Sequence of chain 1.G:
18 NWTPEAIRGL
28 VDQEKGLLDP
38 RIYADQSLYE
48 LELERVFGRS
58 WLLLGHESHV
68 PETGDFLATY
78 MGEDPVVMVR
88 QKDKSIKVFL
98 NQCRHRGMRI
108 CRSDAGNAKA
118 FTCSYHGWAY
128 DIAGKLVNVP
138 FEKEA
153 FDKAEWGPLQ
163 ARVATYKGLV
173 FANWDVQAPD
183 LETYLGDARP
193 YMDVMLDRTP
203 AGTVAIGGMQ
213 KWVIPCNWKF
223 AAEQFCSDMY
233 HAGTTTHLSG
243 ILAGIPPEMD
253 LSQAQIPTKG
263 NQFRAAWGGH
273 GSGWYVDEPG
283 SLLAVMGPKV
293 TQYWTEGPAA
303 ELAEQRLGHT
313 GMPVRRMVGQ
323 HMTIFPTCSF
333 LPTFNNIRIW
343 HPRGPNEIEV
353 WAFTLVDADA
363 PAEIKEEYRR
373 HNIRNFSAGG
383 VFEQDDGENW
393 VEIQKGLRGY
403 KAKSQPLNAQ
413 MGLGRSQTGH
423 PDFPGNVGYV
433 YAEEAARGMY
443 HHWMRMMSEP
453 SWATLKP

Binding-site contacts:
Ligand atom C16 contacts residue LEU333 of chain 1.G at 4.2 Å (hydrophobic).
Ligand atom C15 contacts residue MET231 of chain 1.G at 3.5 Å (hydrophobic).
Ligand atom C12 contacts residue ALA234 of chain 1.G at 3.9 Å (hydrophobic).
Ligand atom C2 contacts residue LEU333 of chain 1.G at 4.0 Å (hydrophobic).
Ligand atom C12 contacts residue PHE384 of chain 1.G at 4.3 Å (hydrophobic).
Ligand atom C3 contacts residue HIS233 of chain 1.G at 4.1 Å.
Ligand atom C3 contacts residue PHE227 of chain 1.G at 4.3 Å (hydrophobic).
Ligand atom C6 contacts residue GLN226 of chain 1.G at 3.2 Å.
Ligand atom C13 contacts residue PHE336 of chain 1.G at 3.9 Å (hydrophobic).
Ligand atom C5 contacts residue HIS233 of chain 1.G at 3.7 Å.
Ligand atom C5 contacts residue PHE227 of chain 1.G at 3.6 Å (hydrophobic).
Ligand atom C3 contacts residue GLN226 of chain 1.G at 4.4 Å.
Ligand atom C12 contacts residue PHE336 of chain 1.G at 4.3 Å (hydrophobic).
Ligand atom C1 contacts residue MET231 of chain 1.G at 4.4 Å (hydrophobic).
Ligand atom C4 contacts residue GLN226 of chain 1.G at 3.4 Å.
Ligand atom C17 contacts residue ALA234 of chain 1.G at 3.7 Å (hydrophobic).
Ligand atom C6 contacts residue ASP230 of chain 1.G at 3.1 Å.
Ligand atom C14 contacts residue MET231 of chain 1.G at 3.7 Å (hydrophobic).
Ligand atom C4 contacts residue LEU333 of chain 1.G at 4.0 Å (hydrophobic).
Ligand atom C6 contacts residue HIS233 of chain 1.G at 3.4 Å.
Ligand atom C6 contacts residue HIS323 of chain 1.G at 3.5 Å.
Ligand atom C2 contacts residue HIS233 of chain 1.G at 3.8 Å.
Ligand atom C2 contacts residue HIS323 of chain 1.G at 4.3 Å.
Ligand atom C14 contacts residue GLY321 of chain 1.G at 3.4 Å.
Ligand atom C14 contacts residue PHE336 of chain 1.G at 4.0 Å (hydrophobic).
Ligand atom C1 contacts residue HIS323 of chain 1.G at 3.6 Å.
Ligand atom C6 contacts residue PHE227 of chain 1.G at 4.2 Å (hydrophobic).
Ligand atom C1 contacts residue ASP230 of chain 1.G at 3.6 Å.
Ligand atom C1 contacts residue HIS233 of chain 1.G at 3.5 Å.
Ligand atom C15 contacts residue PHE336 of chain 1.G at 4.4 Å (hydrophobic).
Ligand atom C4 contacts residue HIS233 of chain 1.G at 4.0 Å.
Ligand atom C16 contacts residue ALA234 of chain 1.G at 3.9 Å (hydrophobic).
Ligand atom C13 contacts residue ALA234 of chain 1.G at 4.3 Å (hydrophobic).
Ligand atom C5 contacts residue GLN226 of chain 1.G at 3.3 Å.
Ligand atom C3 contacts residue LEU333 of chain 1.G at 3.5 Å (hydrophobic).
Ligand atom C15 contacts residue GLY321 of chain 1.G at 3.3 Å.
Ligand atom C4 contacts residue PHE227 of chain 1.G at 3.5 Å (hydrophobic).
Ligand atom C5 contacts residue ASP230 of chain 1.G at 4.1 Å.
Ligand atom C5 contacts residue HIS323 of chain 1.G at 4.0 Å.
Ligand atom C15 contacts residue ALA234 of chain 1.G at 4.3 Å (hydrophobic).

The protein below binds the small molecule below.
Small molecule (SMILES): c1ccc(-c2ccccc2)cc1